Binding-site contacts:
Ligand atom C2 contacts residue ASN329 of chain 1.D at 2.5 Å.
Ligand atom N2 contacts residue ASN329 of chain 1.D at 2.6 Å (h-bond).
Ligand atom C1 contacts residue ASN329 of chain 1.D at 1.4 Å.
Ligand atom C7 contacts residue ASN329 of chain 1.D at 3.4 Å.
Ligand atom C8 contacts residue ALA287 of chain 1.D at 4.1 Å (hydrophobic).
Ligand atom C8 contacts residue ASN329 of chain 1.D at 3.6 Å.
Ligand atom C3 contacts residue ASN329 of chain 1.D at 3.8 Å.
Ligand atom C5 contacts residue ASN329 of chain 1.D at 3.7 Å.
Ligand atom C4 contacts residue ASN329 of chain 1.D at 4.2 Å.
Ligand atom O5 contacts residue ASN329 of chain 1.D at 2.3 Å (h-bond).
Ligand atom O7 contacts residue ASN329 of chain 1.D at 4.3 Å.

Sequence of chain 1.D:
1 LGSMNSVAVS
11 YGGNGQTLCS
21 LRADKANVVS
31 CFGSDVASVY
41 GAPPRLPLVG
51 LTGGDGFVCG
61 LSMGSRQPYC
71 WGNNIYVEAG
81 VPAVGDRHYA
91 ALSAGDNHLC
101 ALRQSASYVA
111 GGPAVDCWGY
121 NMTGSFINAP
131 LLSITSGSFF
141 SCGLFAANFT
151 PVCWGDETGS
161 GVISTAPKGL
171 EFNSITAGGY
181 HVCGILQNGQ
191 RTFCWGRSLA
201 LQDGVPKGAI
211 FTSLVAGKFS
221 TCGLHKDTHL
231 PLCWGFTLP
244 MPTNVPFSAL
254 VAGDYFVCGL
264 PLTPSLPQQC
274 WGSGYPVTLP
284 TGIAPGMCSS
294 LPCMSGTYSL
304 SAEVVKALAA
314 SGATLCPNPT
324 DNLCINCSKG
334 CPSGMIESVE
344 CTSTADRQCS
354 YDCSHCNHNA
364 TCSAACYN

The protein below binds the small molecule below.
Small molecule (SMILES): CC(=O)N[C@@H]1[C@@H](O)[C@H](O)[C@@H](CO)O[C@H]1O